Sequence of chain 36.G:
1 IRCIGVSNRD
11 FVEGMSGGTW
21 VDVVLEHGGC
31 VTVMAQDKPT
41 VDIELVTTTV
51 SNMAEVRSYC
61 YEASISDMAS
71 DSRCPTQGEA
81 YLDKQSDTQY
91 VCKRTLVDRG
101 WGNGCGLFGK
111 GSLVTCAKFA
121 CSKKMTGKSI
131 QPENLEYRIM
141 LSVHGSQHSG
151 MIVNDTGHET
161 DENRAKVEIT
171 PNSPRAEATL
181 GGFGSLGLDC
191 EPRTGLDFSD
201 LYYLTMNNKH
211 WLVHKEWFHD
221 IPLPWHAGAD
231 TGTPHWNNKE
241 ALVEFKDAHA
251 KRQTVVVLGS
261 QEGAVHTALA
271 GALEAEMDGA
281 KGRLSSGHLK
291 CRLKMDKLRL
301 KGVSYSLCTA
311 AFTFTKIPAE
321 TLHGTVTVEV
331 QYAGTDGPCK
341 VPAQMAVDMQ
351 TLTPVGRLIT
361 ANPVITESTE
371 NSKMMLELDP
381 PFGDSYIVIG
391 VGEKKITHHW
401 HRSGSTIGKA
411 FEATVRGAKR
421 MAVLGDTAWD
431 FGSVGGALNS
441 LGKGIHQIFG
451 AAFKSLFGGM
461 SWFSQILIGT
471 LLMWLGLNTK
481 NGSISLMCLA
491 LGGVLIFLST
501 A

Binding-site contacts:
Ligand atom N2 contacts residue ASN154 of chain 36.G at 3.8 Å.
Ligand atom C1 contacts residue THR156 of chain 36.G at 3.6 Å.
Ligand atom O5 contacts residue ASN154 of chain 36.G at 4.0 Å.
Ligand atom C8 contacts residue ASN154 of chain 36.G at 3.6 Å.
Ligand atom C2 contacts residue THR156 of chain 36.G at 4.2 Å.
Ligand atom C8 contacts residue THR156 of chain 36.G at 4.0 Å.
Ligand atom C7 contacts residue ASN154 of chain 36.G at 3.3 Å.
Ligand atom C7 contacts residue THR156 of chain 36.G at 3.9 Å.
Ligand atom C2 contacts residue ASN154 of chain 36.G at 3.5 Å.
Ligand atom C1 contacts residue ASN154 of chain 36.G at 3.4 Å.
Ligand atom N2 contacts residue THR156 of chain 36.G at 3.6 Å (h-bond).
Ligand atom C6 contacts residue MET151 of chain 36.G at 4.5 Å (hydrophobic).
Ligand atom O6 contacts residue MET151 of chain 36.G at 3.4 Å.
Ligand atom O7 contacts residue ASN154 of chain 36.G at 2.6 Å (h-bond).

A protein and the small-molecule ligand that binds it are described below.
Small molecule (SMILES): CC(=O)N[C@H]1[C@H](O[C@H]2[C@H](O)[C@@H](NC(C)=O)CO[C@@H]2CO)O[C@H](CO)[C@@H](O)[C@@H]1O